Binding-site contacts:
Ligand atom N1 contacts residue PHE141 of chain 10.G at 3.6 Å.
Ligand atom O4' contacts residue ARG80 of chain 10.E at 3.3 Å (salt-bridge).
Ligand atom P contacts residue TYR188 of chain 10.G at 3.5 Å.
Ligand atom C5 contacts residue PHE141 of chain 10.G at 3.4 Å (hydrophobic).
Ligand atom O3' contacts residue ASP113 of chain 10.E at 3.6 Å.
Ligand atom OP1 contacts residue VAL117 of chain 10.E at 3.6 Å.
Ligand atom OP2 contacts residue TYR188 of chain 10.G at 2.7 Å (h-bond).
Ligand atom O4' contacts residue GLN116 of chain 10.E at 3.6 Å.
Ligand atom C5' contacts residue ARG112 of chain 10.E at 3.6 Å.
Ligand atom O2 contacts residue TYR188 of chain 10.G at 3.1 Å.
Ligand atom OP2 contacts residue TYR54 of chain 10.G at 2.8 Å (h-bond).
Ligand atom N7 contacts residue PHE141 of chain 10.G at 3.5 Å.
Ligand atom C2' contacts residue ASN195 of chain 9.K at 3.5 Å.
Ligand atom C5 contacts residue LYS51 of chain 10.G at 3.7 Å.
Ligand atom OP2 contacts residue ARG47 of chain 9.K at 2.7 Å (salt-bridge).
Ligand atom C6 contacts residue PHE141 of chain 10.G at 3.5 Å (hydrophobic).
Ligand atom OP2 contacts residue LYS120 of chain 10.E at 3.0 Å (salt-bridge).
Ligand atom N6 contacts residue PHE141 of chain 10.G at 3.5 Å.
Ligand atom O3' contacts residue ARG82 of chain 10.E at 3.4 Å (salt-bridge).
Ligand atom OP1 contacts residue ARG112 of chain 10.E at 2.8 Å (salt-bridge).
Ligand atom O5' contacts residue ARG112 of chain 10.E at 3.3 Å.
Ligand atom C3' contacts residue TYR188 of chain 10.G at 3.2 Å (hydrophobic).
Ligand atom O3' contacts residue TYR188 of chain 10.G at 3.0 Å (h-bond).
Ligand atom OP1 contacts residue ARG119 of chain 10.E at 3.5 Å.
Ligand atom C5' contacts residue ASP113 of chain 10.E at 3.7 Å.
Ligand atom OP1 contacts residue LYS120 of chain 10.E at 3.0 Å (salt-bridge).
Ligand atom OP2 contacts residue ARG186 of chain 10.G at 2.9 Å (salt-bridge).
Ligand atom N4 contacts residue LYS51 of chain 10.G at 3.4 Å.
Ligand atom C5' contacts residue ARG80 of chain 10.E at 3.7 Å.
Ligand atom C4' contacts residue ARG80 of chain 10.E at 3.6 Å.
Ligand atom OP1 contacts residue ASP113 of chain 10.E at 2.9 Å (salt-bridge).
Ligand atom O3' contacts residue LEU118 of chain 10.E at 3.6 Å.
Ligand atom OP1 contacts residue ARG82 of chain 10.E at 3.1 Å (salt-bridge).
Ligand atom C2' contacts residue CYS11 of chain 10.G at 3.6 Å (hydrophobic).
Ligand atom C1' contacts residue ARG80 of chain 10.E at 3.6 Å.
Ligand atom OP2 contacts residue ASN195 of chain 9.K at 2.9 Å (h-bond).
Ligand atom C2' contacts residue TYR188 of chain 10.G at 3.1 Å (hydrophobic).
Ligand atom C4 contacts residue PHE141 of chain 10.G at 3.5 Å (hydrophobic).
Ligand atom C2' contacts residue ARG80 of chain 10.E at 3.6 Å.
Ligand atom C5' contacts residue ARG82 of chain 10.E at 3.7 Å.

The small molecule below binds the protein below.
Small molecule (SMILES): Nc1ccn([C@H]2C[C@H](O[P](=O)(O)OC[C@H]3O[C@@H](n4cnc5c(N)ncnc54)C[C@@H]3O[P](=O)(O)OC[C@H]3O[C@@H](n4cnc5c(N)ncnc54)C[C@@H]3O[P](=O)(O)OC[C@H]3O[C@@H](n4ccc(N)nc4=O)C[C@@H]3O[P](=O)(O)OC[C@H]3O[C@@H](n4ccc(N)nc4=O)C[C@@H]3O[P](=O)(O)OC[C@H]3O[C@@H](n4cnc5c(N)ncnc54)C[C@@H]3O[P](=O)(O)OC[C@H]3O[C@@H](n4ccc(N)nc4=O)C[C@@H]3O)[C@@H](COP(=O)=O)O2)c(=O)n1

Sequence of chain 9.K:
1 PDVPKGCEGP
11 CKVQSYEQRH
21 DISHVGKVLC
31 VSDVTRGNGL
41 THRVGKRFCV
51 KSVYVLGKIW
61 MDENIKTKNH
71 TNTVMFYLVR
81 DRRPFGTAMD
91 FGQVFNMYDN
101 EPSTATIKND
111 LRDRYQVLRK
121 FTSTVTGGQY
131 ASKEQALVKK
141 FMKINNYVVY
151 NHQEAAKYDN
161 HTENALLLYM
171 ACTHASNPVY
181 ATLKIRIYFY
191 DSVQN

Sequence of chain 10.E:
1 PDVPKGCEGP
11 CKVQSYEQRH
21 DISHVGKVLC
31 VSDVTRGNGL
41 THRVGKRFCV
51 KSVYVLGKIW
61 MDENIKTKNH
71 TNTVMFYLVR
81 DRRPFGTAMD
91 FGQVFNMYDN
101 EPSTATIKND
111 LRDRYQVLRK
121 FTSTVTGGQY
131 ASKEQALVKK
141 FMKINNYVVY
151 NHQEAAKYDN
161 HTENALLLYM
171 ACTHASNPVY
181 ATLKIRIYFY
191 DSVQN

Sequence of chain 10.G:
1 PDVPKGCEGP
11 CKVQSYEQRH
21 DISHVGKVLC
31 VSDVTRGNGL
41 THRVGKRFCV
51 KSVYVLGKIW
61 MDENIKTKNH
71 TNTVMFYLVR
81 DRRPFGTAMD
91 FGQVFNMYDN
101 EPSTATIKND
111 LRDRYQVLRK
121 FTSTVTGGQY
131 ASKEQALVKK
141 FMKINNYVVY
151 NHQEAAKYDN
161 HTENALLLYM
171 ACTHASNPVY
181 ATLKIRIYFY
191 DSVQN